A small-molecule ligand and the protein it binds are described below.
Small molecule (SMILES): CC(=O)N[C@H]1[C@H](O[C@H]2[C@H](O)[C@@H](NC(C)=O)CO[C@@H]2CO)O[C@H](CO)[C@@H](O)[C@@H]1O

Binding-site contacts:
Ligand atom C6 contacts residue ARG689 of chain 1.D at 4.1 Å.
Ligand atom C7 contacts residue ASP735 of chain 1.D at 4.0 Å.
Ligand atom C4 contacts residue ASN710 of chain 1.D at 4.2 Å.
Ligand atom C3 contacts residue ASN710 of chain 1.D at 3.8 Å.
Ligand atom N2 contacts residue ASP735 of chain 1.D at 3.1 Å (salt-bridge).
Ligand atom C8 contacts residue VAL733 of chain 1.D at 3.7 Å (hydrophobic).
Ligand atom C8 contacts residue PRO761 of chain 1.D at 4.1 Å (hydrophobic).
Ligand atom O7 contacts residue ASN710 of chain 1.D at 4.1 Å.
Ligand atom C1 contacts residue SER688 of chain 1.D at 4.3 Å.
Ligand atom C5 contacts residue SER712 of chain 1.D at 4.2 Å.
Ligand atom C1 contacts residue ASN710 of chain 1.D at 1.4 Å.
Ligand atom O5 contacts residue ASN710 of chain 1.D at 2.4 Å (h-bond).
Ligand atom O5 contacts residue SER688 of chain 1.D at 3.4 Å (h-bond).
Ligand atom C2 contacts residue ASP735 of chain 1.D at 3.8 Å.
Ligand atom O5 contacts residue SER712 of chain 1.D at 4.2 Å.
Ligand atom C5 contacts residue SER688 of chain 1.D at 4.1 Å.
Ligand atom C1 contacts residue ASP735 of chain 1.D at 3.8 Å.
Ligand atom C8 contacts residue ARG689 of chain 1.D at 4.5 Å.
Ligand atom C3 contacts residue ASP735 of chain 1.D at 4.1 Å.
Ligand atom C1 contacts residue SER712 of chain 1.D at 4.2 Å.
Ligand atom C8 contacts residue ASP735 of chain 1.D at 3.9 Å.
Ligand atom C5 contacts residue ASN710 of chain 1.D at 3.7 Å.
Ligand atom O6 contacts residue SER688 of chain 1.D at 2.7 Å (h-bond).
Ligand atom C2 contacts residue ASN710 of chain 1.D at 2.5 Å.
Ligand atom O6 contacts residue ARG689 of chain 1.D at 3.3 Å (salt-bridge).
Ligand atom C6 contacts residue SER688 of chain 1.D at 3.7 Å.
Ligand atom C7 contacts residue ASN710 of chain 1.D at 3.7 Å.
Ligand atom N2 contacts residue ASN710 of chain 1.D at 2.9 Å (h-bond).

Sequence of chain 1.D:
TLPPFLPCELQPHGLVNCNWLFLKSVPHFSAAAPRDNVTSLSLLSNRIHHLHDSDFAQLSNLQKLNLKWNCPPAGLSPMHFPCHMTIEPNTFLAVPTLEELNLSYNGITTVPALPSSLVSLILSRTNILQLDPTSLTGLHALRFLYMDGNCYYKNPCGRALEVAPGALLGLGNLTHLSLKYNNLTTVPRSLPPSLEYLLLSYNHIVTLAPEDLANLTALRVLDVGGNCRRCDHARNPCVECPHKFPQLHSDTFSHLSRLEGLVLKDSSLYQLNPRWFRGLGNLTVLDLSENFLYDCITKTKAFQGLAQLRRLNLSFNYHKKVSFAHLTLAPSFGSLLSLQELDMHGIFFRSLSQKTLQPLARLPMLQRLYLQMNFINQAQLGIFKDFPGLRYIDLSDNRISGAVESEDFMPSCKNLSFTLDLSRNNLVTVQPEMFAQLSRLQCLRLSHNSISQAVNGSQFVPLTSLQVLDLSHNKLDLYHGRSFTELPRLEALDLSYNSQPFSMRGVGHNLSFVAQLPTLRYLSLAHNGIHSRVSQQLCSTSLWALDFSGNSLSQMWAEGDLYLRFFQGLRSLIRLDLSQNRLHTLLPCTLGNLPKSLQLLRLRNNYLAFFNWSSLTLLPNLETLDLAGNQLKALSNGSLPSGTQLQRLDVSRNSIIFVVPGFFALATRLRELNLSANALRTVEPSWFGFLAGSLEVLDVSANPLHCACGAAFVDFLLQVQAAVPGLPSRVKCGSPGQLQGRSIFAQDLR